The small molecule below binds the protein below.
Small molecule (SMILES): CC(=O)N[C@@H]1[C@@H](O)[C@H](O)[C@@H](CO)O[C@H]1O

Sequence of chain 1.A:
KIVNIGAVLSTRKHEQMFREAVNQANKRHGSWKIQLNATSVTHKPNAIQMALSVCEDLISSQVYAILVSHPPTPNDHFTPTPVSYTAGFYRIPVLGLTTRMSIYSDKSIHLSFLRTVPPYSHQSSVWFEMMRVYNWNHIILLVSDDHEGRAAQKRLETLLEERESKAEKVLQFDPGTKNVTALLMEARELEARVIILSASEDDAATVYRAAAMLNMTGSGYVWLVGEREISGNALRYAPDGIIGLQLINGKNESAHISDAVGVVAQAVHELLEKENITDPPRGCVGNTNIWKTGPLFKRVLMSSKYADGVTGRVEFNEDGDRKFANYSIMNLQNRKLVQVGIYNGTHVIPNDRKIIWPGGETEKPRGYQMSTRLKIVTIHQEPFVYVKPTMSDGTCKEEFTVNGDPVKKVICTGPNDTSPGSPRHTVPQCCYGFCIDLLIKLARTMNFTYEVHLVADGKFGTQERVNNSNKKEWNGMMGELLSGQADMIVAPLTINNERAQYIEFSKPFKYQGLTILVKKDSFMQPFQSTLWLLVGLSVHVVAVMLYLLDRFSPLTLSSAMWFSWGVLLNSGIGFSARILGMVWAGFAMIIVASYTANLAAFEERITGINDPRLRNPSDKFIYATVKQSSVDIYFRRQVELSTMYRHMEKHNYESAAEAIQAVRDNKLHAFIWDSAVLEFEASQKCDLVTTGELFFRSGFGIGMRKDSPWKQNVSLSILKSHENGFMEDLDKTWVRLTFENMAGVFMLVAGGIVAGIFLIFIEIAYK

Binding-site contacts:
Ligand atom C5 contacts residue ASN61 of chain 1.A at 3.7 Å.
Ligand atom C7 contacts residue ASN61 of chain 1.A at 3.2 Å.
Ligand atom C1 contacts residue ASN28 of chain 1.A at 4.5 Å.
Ligand atom C2 contacts residue ASN61 of chain 1.A at 2.5 Å.
Ligand atom C4 contacts residue ASN61 of chain 1.A at 4.2 Å.
Ligand atom O5 contacts residue ASN28 of chain 1.A at 4.4 Å.
Ligand atom O5 contacts residue ASN61 of chain 1.A at 2.4 Å (h-bond).
Ligand atom C8 contacts residue ASN61 of chain 1.A at 4.0 Å.
Ligand atom C3 contacts residue ASN61 of chain 1.A at 3.8 Å.
Ligand atom C1 contacts residue ASN61 of chain 1.A at 1.4 Å.
Ligand atom O7 contacts residue ASN61 of chain 1.A at 3.2 Å (h-bond).
Ligand atom N2 contacts residue ASN61 of chain 1.A at 2.9 Å (h-bond).